Sequence of chain 4.A:
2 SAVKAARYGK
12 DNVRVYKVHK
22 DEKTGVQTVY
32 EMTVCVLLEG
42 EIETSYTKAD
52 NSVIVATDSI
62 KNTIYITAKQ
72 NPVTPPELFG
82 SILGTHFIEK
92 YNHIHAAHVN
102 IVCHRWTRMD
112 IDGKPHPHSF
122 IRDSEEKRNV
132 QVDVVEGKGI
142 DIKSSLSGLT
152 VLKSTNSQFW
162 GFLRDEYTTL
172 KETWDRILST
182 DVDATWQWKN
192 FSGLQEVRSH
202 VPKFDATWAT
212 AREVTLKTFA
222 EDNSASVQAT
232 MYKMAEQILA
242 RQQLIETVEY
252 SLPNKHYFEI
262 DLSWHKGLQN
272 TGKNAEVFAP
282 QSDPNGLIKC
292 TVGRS

Binding-site contacts:
Ligand atom O2 contacts residue ARG177 of chain 4.A at 3.0 Å (salt-bridge).
Ligand atom C4 contacts residue ASN255 of chain 4.A at 3.8 Å.
Ligand atom N8 contacts residue LEU171 of chain 4.A at 4.0 Å.
Ligand atom O2 contacts residue VAL228 of chain 4.A at 2.9 Å (h-bond).
Ligand atom C2 contacts residue GLN229 of chain 4.A at 3.8 Å.
Ligand atom O6 contacts residue ILE55 of chain 3.A at 3.5 Å.
Ligand atom O6 contacts residue TYR9 of chain 3.A at 3.8 Å.
Ligand atom N7 contacts residue PHE160 of chain 4.A at 3.8 Å.
Ligand atom N7 contacts residue THR58 of chain 3.A at 2.7 Å (h-bond).
Ligand atom N7 contacts residue ALA57 of chain 3.A at 3.6 Å.
Ligand atom C4 contacts residue PHE160 of chain 4.A at 3.5 Å (hydrophobic).
Ligand atom N8 contacts residue THR58 of chain 3.A at 3.2 Å (h-bond).
Ligand atom C2 contacts residue VAL228 of chain 4.A at 4.0 Å (hydrophobic).
Ligand atom C6 contacts residue THR58 of chain 3.A at 4.0 Å.
Ligand atom N3 contacts residue ASN255 of chain 4.A at 3.3 Å (h-bond).
Ligand atom O6 contacts residue GLN229 of chain 4.A at 3.0 Å (h-bond).
Ligand atom C5 contacts residue THR58 of chain 3.A at 3.9 Å.
Ligand atom O6 contacts residue THR58 of chain 3.A at 3.6 Å.
Ligand atom O2 contacts residue SER227 of chain 4.A at 3.6 Å.
Ligand atom N8 contacts residue ASP59 of chain 3.A at 3.9 Å.
Ligand atom C5 contacts residue PHE160 of chain 4.A at 3.4 Å (hydrophobic).
Ligand atom N9 contacts residue ARG177 of chain 4.A at 3.7 Å.
Ligand atom N8 contacts residue PHE160 of chain 4.A at 3.8 Å.
Ligand atom C2 contacts residue ARG177 of chain 4.A at 3.6 Å.
Ligand atom C2 contacts residue PHE160 of chain 4.A at 3.6 Å (hydrophobic).
Ligand atom C2 contacts residue ASN255 of chain 4.A at 4.0 Å.
Ligand atom O6 contacts residue ILE289 of chain 4.A at 4.1 Å.
Ligand atom C4 contacts residue ARG177 of chain 4.A at 3.8 Å.
Ligand atom N9 contacts residue THR58 of chain 3.A at 4.1 Å.
Ligand atom N9 contacts residue ASN255 of chain 4.A at 4.0 Å.
Ligand atom N1 contacts residue GLN229 of chain 4.A at 3.0 Å (h-bond).
Ligand atom C6 contacts residue GLN229 of chain 4.A at 3.8 Å.
Ligand atom N9 contacts residue PHE160 of chain 4.A at 3.7 Å.
Ligand atom O6 contacts residue PHE160 of chain 4.A at 4.0 Å.
Ligand atom N3 contacts residue PHE160 of chain 4.A at 3.8 Å.
Ligand atom N1 contacts residue PHE160 of chain 4.A at 3.6 Å.
Ligand atom C6 contacts residue PHE160 of chain 4.A at 3.5 Å (hydrophobic).
Ligand atom N3 contacts residue ARG177 of chain 4.A at 3.1 Å (salt-bridge).
Ligand atom O2 contacts residue PHE160 of chain 4.A at 3.9 Å.
Ligand atom O2 contacts residue GLN229 of chain 4.A at 3.7 Å.

This protein binds this small molecule.
Small molecule (SMILES): O=c1[nH]c(=O)c2nn[nH]c2[nH]1

Sequence of chain 3.A:
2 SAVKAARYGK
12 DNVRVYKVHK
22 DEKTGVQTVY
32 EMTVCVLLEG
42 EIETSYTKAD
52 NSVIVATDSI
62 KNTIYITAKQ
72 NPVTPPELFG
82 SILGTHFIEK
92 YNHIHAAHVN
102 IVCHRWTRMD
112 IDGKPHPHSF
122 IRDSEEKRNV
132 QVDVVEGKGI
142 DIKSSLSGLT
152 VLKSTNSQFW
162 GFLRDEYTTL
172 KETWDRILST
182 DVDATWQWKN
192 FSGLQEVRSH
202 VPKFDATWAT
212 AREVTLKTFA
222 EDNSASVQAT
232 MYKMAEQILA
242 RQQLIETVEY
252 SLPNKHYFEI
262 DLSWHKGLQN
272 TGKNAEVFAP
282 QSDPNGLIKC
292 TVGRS